Sequence of chain 32.C:
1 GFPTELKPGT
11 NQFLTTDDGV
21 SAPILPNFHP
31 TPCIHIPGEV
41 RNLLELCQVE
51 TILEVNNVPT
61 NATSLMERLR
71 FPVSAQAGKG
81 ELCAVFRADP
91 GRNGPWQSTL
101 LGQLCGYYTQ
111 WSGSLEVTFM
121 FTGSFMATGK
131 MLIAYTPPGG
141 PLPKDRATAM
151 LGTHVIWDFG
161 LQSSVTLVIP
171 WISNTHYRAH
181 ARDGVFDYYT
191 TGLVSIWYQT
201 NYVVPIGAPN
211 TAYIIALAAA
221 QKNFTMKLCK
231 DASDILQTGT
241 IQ

This small molecule binds to this protein.
Small molecule (SMILES): C[C@H](CCOc1ccc(I)cc1)CCN1CCN(c2ccncc2)C1=O

Sequence of chain 32.A:
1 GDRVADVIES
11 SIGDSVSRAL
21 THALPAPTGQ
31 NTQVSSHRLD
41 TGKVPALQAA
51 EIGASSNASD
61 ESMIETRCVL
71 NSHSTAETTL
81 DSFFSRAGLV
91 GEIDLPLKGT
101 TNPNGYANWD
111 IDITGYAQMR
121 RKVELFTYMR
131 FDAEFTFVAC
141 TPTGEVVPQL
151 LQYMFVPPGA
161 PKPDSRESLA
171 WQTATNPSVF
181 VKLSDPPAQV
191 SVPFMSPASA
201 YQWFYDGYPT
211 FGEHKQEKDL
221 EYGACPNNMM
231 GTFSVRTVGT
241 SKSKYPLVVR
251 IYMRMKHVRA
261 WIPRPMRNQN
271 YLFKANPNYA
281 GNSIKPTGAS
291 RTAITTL

Binding-site contacts:
Ligand atom CAH contacts residue VAL192 of chain 32.A at 3.9 Å (hydrophobic).
Ligand atom CAD contacts residue ASN228 of chain 32.A at 3.5 Å.
Ligand atom CAV contacts residue VAL192 of chain 32.A at 3.9 Å (hydrophobic).
Ligand atom OAS contacts residue MET195 of chain 32.A at 3.1 Å.
Ligand atom CAV contacts residue MET195 of chain 32.A at 3.9 Å (hydrophobic).
Ligand atom CAI contacts residue ILE24 of chain 32.C at 3.7 Å (hydrophobic).
Ligand atom CAQ contacts residue TYR201 of chain 32.A at 3.7 Å (hydrophobic).
Ligand atom CAT contacts residue TRP203 of chain 32.A at 3.4 Å (hydrophobic).
Ligand atom CAF contacts residue GLN202 of chain 32.A at 3.6 Å.
Ligand atom CAQ contacts residue TRP203 of chain 32.A at 3.4 Å (hydrophobic).
Ligand atom CAM contacts residue MET195 of chain 32.A at 4.0 Å (hydrophobic).
Ligand atom CAA contacts residue PHE135 of chain 32.A at 3.8 Å (hydrophobic).
Ligand atom CAF contacts residue ASN228 of chain 32.A at 3.2 Å.
Ligand atom CAK contacts residue MET195 of chain 32.A at 3.8 Å (hydrophobic).
Ligand atom CAF contacts residue TRP203 of chain 32.A at 3.6 Å (hydrophobic).
Ligand atom CAQ contacts residue ASN228 of chain 32.A at 3.6 Å.
Ligand atom CAG contacts residue THR114 of chain 32.A at 3.9 Å.
Ligand atom CAV contacts residue ILE111 of chain 32.A at 3.9 Å (hydrophobic).
Ligand atom CAG contacts residue TRP203 of chain 32.A at 3.9 Å (hydrophobic).
Ligand atom NAZ contacts residue ASN228 of chain 32.A at 3.9 Å.
Ligand atom CAG contacts residue ASP112 of chain 32.A at 3.5 Å.
Ligand atom OAB contacts residue TRP203 of chain 32.A at 3.7 Å.
Ligand atom CAI contacts residue PHE155 of chain 32.A at 3.5 Å (hydrophobic).
Ligand atom CAW contacts residue ASN228 of chain 32.A at 3.7 Å.
Ligand atom NAZ contacts residue TRP203 of chain 32.A at 3.2 Å.
Ligand atom CAK contacts residue PHE155 of chain 32.A at 3.5 Å (hydrophobic).
Ligand atom OAB contacts residue ASP112 of chain 32.A at 3.6 Å.
Ligand atom CAM contacts residue ILE111 of chain 32.A at 3.6 Å (hydrophobic).
Ligand atom OAB contacts residue ILE113 of chain 32.A at 3.3 Å (h-bond).
Ligand atom CAX contacts residue ILE111 of chain 32.A at 3.9 Å (hydrophobic).
Ligand atom CAD contacts residue GLN202 of chain 32.A at 3.6 Å.
Ligand atom NAY contacts residue TRP203 of chain 32.A at 3.7 Å.
Ligand atom OAS contacts residue VAL192 of chain 32.A at 3.9 Å.
Ligand atom CAJ contacts residue PHE135 of chain 32.A at 3.8 Å (hydrophobic).
Ligand atom CAE contacts residue THR114 of chain 32.A at 3.5 Å.
Ligand atom CAL contacts residue PHE135 of chain 32.A at 3.7 Å (hydrophobic).
Ligand atom CAE contacts residue ASP112 of chain 32.A at 3.6 Å.
Ligand atom CAP contacts residue TYR201 of chain 32.A at 3.5 Å (hydrophobic).
Ligand atom CAL contacts residue ILE111 of chain 32.A at 3.5 Å (hydrophobic).
Ligand atom CAW contacts residue TRP203 of chain 32.A at 3.4 Å (hydrophobic).